Sequence of chain 1.A:
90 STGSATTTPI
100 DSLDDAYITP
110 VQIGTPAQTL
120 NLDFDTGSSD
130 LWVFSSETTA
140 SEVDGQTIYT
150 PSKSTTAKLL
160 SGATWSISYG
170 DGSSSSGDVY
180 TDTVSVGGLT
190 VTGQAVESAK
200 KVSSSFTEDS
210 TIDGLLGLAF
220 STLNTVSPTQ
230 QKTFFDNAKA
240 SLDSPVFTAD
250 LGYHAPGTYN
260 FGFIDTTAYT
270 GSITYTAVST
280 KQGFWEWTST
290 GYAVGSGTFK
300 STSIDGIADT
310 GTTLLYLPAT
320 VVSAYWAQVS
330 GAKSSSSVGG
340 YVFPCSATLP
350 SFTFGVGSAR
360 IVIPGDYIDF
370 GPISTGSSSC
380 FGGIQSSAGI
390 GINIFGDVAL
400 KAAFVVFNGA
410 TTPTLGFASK

The protein below binds the small molecule below.
Small molecule (SMILES): NCc1ccc(C(F)(F)F)cc1

Binding-site contacts:
Ligand atom C03 contacts residue GLY126 of chain 1.A at 3.6 Å.
Ligand atom C02 contacts residue SER127 of chain 1.A at 4.2 Å.
Ligand atom F09 contacts residue GLY169 of chain 1.A at 3.3 Å.
Ligand atom C04 contacts residue GLY126 of chain 1.A at 3.1 Å.
Ligand atom C02 contacts residue TYR168 of chain 1.A at 4.3 Å (hydrophobic).
Ligand atom C02 contacts residue GLY126 of chain 1.A at 3.4 Å.
Ligand atom F10 contacts residue GLY169 of chain 1.A at 4.3 Å.
Ligand atom F09 contacts residue ILE389 of chain 1.A at 3.7 Å.
Ligand atom N01 contacts residue U1H1 of chain 1.G at 2.8 Å (h-bond).
Ligand atom C12 contacts residue U1H1 of chain 1.G at 3.7 Å.
Ligand atom C02 contacts residue ASP308 of chain 1.A at 3.6 Å.
Ligand atom F08 contacts residue ILE389 of chain 1.A at 4.1 Å.
Ligand atom N01 contacts residue ASP308 of chain 1.A at 2.8 Å (salt-bridge).
Ligand atom C12 contacts residue THR311 of chain 1.A at 4.3 Å.
Ligand atom C04 contacts residue ASP308 of chain 1.A at 3.6 Å.
Ligand atom C03 contacts residue U1H1 of chain 1.G at 3.9 Å.
Ligand atom C05 contacts residue GLY126 of chain 1.A at 4.1 Å.
Ligand atom C07 contacts residue GLY169 of chain 1.A at 4.2 Å.
Ligand atom N01 contacts residue ASP124 of chain 1.A at 2.8 Å (salt-bridge).
Ligand atom F08 contacts residue ILE393 of chain 1.A at 3.8 Å.
Ligand atom F09 contacts residue DMS1 of chain 1.E at 3.1 Å.
Ligand atom N01 contacts residue GLY310 of chain 1.A at 3.8 Å.
Ligand atom C05 contacts residue ASP308 of chain 1.A at 4.3 Å.
Ligand atom C12 contacts residue ASP308 of chain 1.A at 4.1 Å.
Ligand atom C07 contacts residue DMS1 of chain 1.E at 4.1 Å.
Ligand atom C12 contacts residue GLY169 of chain 1.A at 3.8 Å.
Ligand atom N01 contacts residue GLY126 of chain 1.A at 3.9 Å.
Ligand atom C05 contacts residue PHE283 of chain 1.A at 3.9 Å (hydrophobic).
Ligand atom C07 contacts residue ILE391 of chain 1.A at 4.3 Å (hydrophobic).
Ligand atom C06 contacts residue DMS1 of chain 1.E at 4.2 Å.
Ligand atom F08 contacts residue ILE391 of chain 1.A at 3.1 Å.
Ligand atom N01 contacts residue THR311 of chain 1.A at 3.8 Å.
Ligand atom C04 contacts residue PHE283 of chain 1.A at 3.9 Å (hydrophobic).
Ligand atom C02 contacts residue U1H1 of chain 1.G at 3.2 Å.
Ligand atom C02 contacts residue ASP124 of chain 1.A at 3.2 Å.
Ligand atom C11 contacts residue DMS1 of chain 1.E at 3.6 Å.
Ligand atom C06 contacts residue GLY169 of chain 1.A at 4.2 Å.
Ligand atom C05 contacts residue ILE306 of chain 1.A at 4.1 Å (hydrophobic).
Ligand atom C11 contacts residue GLY169 of chain 1.A at 3.3 Å.
Ligand atom C03 contacts residue ASP308 of chain 1.A at 3.5 Å.